Sequence of chain 60.A:
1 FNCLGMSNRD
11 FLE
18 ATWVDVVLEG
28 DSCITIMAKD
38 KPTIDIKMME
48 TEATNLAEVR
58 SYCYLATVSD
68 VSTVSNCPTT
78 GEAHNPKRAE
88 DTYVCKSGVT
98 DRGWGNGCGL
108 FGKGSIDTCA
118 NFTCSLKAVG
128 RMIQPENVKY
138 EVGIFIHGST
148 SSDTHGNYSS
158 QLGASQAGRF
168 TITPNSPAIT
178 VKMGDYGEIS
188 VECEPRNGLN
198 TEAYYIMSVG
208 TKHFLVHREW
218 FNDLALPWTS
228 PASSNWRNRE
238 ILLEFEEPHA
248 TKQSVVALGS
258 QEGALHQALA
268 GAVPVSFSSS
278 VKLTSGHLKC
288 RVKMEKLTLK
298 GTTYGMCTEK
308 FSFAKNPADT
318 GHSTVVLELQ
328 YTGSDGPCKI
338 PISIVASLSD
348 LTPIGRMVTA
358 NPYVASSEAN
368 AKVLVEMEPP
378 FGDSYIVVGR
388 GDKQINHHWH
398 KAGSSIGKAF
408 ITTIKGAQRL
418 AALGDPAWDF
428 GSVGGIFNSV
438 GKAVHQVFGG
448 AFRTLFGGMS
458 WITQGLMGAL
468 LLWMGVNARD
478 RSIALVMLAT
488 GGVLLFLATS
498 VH

Binding-site contacts:
Ligand atom C6 contacts residue THR120 of chain 60.A at 3.4 Å.
Ligand atom C7 contacts residue ASP67 of chain 60.A at 3.3 Å.
Ligand atom O7 contacts residue ASN118 of chain 60.A at 4.3 Å.
Ligand atom C6 contacts residue PHE119 of chain 60.A at 4.2 Å (hydrophobic).
Ligand atom C5 contacts residue THR89 of chain 60.A at 4.5 Å.
Ligand atom O5 contacts residue PHE119 of chain 60.A at 4.1 Å.
Ligand atom C7 contacts residue TYR90 of chain 60.A at 4.2 Å (hydrophobic).
Ligand atom O7 contacts residue ASP67 of chain 60.A at 2.8 Å (salt-bridge).
Ligand atom C7 contacts residue ASN118 of chain 60.A at 3.4 Å.
Ligand atom O6 contacts residue PHE119 of chain 60.A at 3.0 Å (h-bond).
Ligand atom C1 contacts residue THR120 of chain 60.A at 4.4 Å.
Ligand atom C8 contacts residue SER66 of chain 60.A at 3.3 Å.
Ligand atom O5 contacts residue THR120 of chain 60.A at 3.2 Å (h-bond).
Ligand atom C8 contacts residue ASN118 of chain 60.A at 3.6 Å.
Ligand atom C3 contacts residue ASN118 of chain 60.A at 3.8 Å.
Ligand atom C1 contacts residue ASN118 of chain 60.A at 1.4 Å.
Ligand atom C4 contacts residue ASN118 of chain 60.A at 4.2 Å.
Ligand atom O7 contacts residue TYR90 of chain 60.A at 3.8 Å.
Ligand atom C2 contacts residue ASN118 of chain 60.A at 2.4 Å.
Ligand atom O6 contacts residue THR120 of chain 60.A at 3.1 Å (h-bond).
Ligand atom C1 contacts residue THR89 of chain 60.A at 4.2 Å.
Ligand atom C5 contacts residue THR120 of chain 60.A at 4.0 Å.
Ligand atom O5 contacts residue THR89 of chain 60.A at 4.5 Å.
Ligand atom O6 contacts residue THR89 of chain 60.A at 4.0 Å.
Ligand atom N2 contacts residue ASN118 of chain 60.A at 2.9 Å (h-bond).
Ligand atom N2 contacts residue TYR90 of chain 60.A at 4.2 Å.
Ligand atom C5 contacts residue ASN118 of chain 60.A at 3.6 Å.
Ligand atom O5 contacts residue ASN118 of chain 60.A at 2.4 Å (h-bond).
Ligand atom C8 contacts residue ASP67 of chain 60.A at 3.3 Å.
Ligand atom N2 contacts residue ASP67 of chain 60.A at 4.5 Å.

This protein binds this small molecule.
Small molecule (SMILES): CC(=O)N[C@@H]1[C@@H](O)[C@H](O)[C@@H](CO)O[C@H]1O